A protein and the small-molecule ligand that binds it are described below.
Small molecule (SMILES): N[C@@H](Cc1c[nH]c2ccccc12)C(=O)O

Binding-site contacts:
Ligand atom O contacts residue ASP27 of chain 2.C at 3.4 Å (salt-bridge).
Ligand atom CE3 contacts residue HIS31 of chain 4.A at 4.1 Å.
Ligand atom OXT contacts residue ARG24 of chain 2.C at 3.2 Å.
Ligand atom CB contacts residue SER51 of chain 2.C at 3.5 Å.
Ligand atom CA contacts residue THR50 of chain 4.A at 4.1 Å.
Ligand atom C contacts residue THR23 of chain 2.C at 3.5 Å.
Ligand atom CZ2 contacts residue ILE53 of chain 4.A at 3.8 Å (hydrophobic).
Ligand atom CD1 contacts residue THR47 of chain 4.A at 4.0 Å.
Ligand atom O contacts residue THR28 of chain 2.C at 3.0 Å (h-bond).
Ligand atom CG contacts residue THR50 of chain 4.A at 4.0 Å.
Ligand atom OXT contacts residue THR47 of chain 4.A at 3.9 Å.
Ligand atom N contacts residue THR50 of chain 4.A at 2.7 Å (h-bond).
Ligand atom NE1 contacts residue ILE53 of chain 4.A at 4.1 Å.
Ligand atom CH2 contacts residue VAL19 of chain 4.A at 3.8 Å (hydrophobic).
Ligand atom CZ3 contacts residue VAL19 of chain 4.A at 4.1 Å (hydrophobic).
Ligand atom CZ3 contacts residue GLY21 of chain 4.A at 3.5 Å.
Ligand atom OXT contacts residue THR23 of chain 2.C at 3.8 Å.
Ligand atom N contacts residue THR47 of chain 4.A at 2.8 Å (h-bond).
Ligand atom CZ2 contacts residue GLY21 of chain 4.A at 4.0 Å.
Ligand atom C contacts residue GLY25 of chain 2.C at 3.1 Å.
Ligand atom CA contacts residue THR47 of chain 4.A at 3.7 Å.
Ligand atom CZ3 contacts residue HIS32 of chain 4.A at 3.7 Å.
Ligand atom OXT contacts residue GLY25 of chain 2.C at 2.5 Å (h-bond).
Ligand atom CD2 contacts residue THR50 of chain 4.A at 4.0 Å.
Ligand atom OXT contacts residue SER51 of chain 2.C at 3.3 Å (h-bond).
Ligand atom C contacts residue ARG24 of chain 2.C at 3.9 Å.
Ligand atom O contacts residue THR23 of chain 2.C at 3.0 Å (h-bond).
Ligand atom O contacts residue GLY25 of chain 2.C at 2.9 Å (h-bond).
Ligand atom CH2 contacts residue ILE20 of chain 4.A at 3.7 Å (hydrophobic).
Ligand atom CD1 contacts residue GLN45 of chain 4.A at 3.1 Å.
Ligand atom N contacts residue HIS31 of chain 4.A at 4.0 Å.
Ligand atom CA contacts residue SER51 of chain 2.C at 3.1 Å.
Ligand atom O contacts residue SER51 of chain 2.C at 4.1 Å.
Ligand atom CD1 contacts residue SER51 of chain 2.C at 4.0 Å.
Ligand atom NE1 contacts residue GLN45 of chain 4.A at 3.0 Å (h-bond).
Ligand atom CE3 contacts residue HIS32 of chain 4.A at 3.9 Å.
Ligand atom NE1 contacts residue ALA44 of chain 4.A at 3.5 Å.
Ligand atom C contacts residue SER51 of chain 2.C at 3.3 Å.
Ligand atom CH2 contacts residue GLY21 of chain 4.A at 3.3 Å.
Ligand atom CE2 contacts residue ALA44 of chain 4.A at 4.0 Å (hydrophobic).

Sequence of chain 2.C:
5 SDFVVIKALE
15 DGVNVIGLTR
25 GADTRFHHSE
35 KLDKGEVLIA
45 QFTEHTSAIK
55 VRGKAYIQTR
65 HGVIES

Sequence of chain 4.A:
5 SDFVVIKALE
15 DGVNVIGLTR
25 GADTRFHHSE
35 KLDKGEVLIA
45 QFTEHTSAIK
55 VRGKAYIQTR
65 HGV